Binding-site contacts:
Ligand atom C20 contacts residue PHE311 of chain 1.C at 3.9 Å (hydrophobic).
Ligand atom C9 contacts residue PHE55 of chain 1.A at 4.4 Å (hydrophobic).
Ligand atom C14 contacts residue ARG82 of chain 1.C at 3.2 Å.
Ligand atom C9 contacts residue FMT1 of chain 1.I at 3.8 Å.
Ligand atom C13 contacts residue ARG82 of chain 1.C at 3.4 Å.
Ligand atom S7 contacts residue PHE55 of chain 1.A at 4.5 Å.
Ligand atom C13 contacts residue SER54 of chain 1.A at 3.9 Å.
Ligand atom O8 contacts residue PHE141 of chain 1.A at 3.7 Å.
Ligand atom C9 contacts residue SER54 of chain 1.A at 4.1 Å.
Ligand atom C12 contacts residue PHE55 of chain 1.A at 4.4 Å (hydrophobic).
Ligand atom S7 contacts residue PHE141 of chain 1.A at 4.1 Å.
Ligand atom C12 contacts residue ARG82 of chain 1.C at 3.8 Å.
Ligand atom C15 contacts residue HIS283 of chain 1.C at 4.2 Å.
Ligand atom C22 contacts residue ARG82 of chain 1.C at 3.6 Å.
Ligand atom S7 contacts residue LLP254 of chain 1.A at 3.3 Å (h-bond).
Ligand atom N10 contacts residue ARG82 of chain 1.C at 4.1 Å.
Ligand atom S7 contacts residue SER54 of chain 1.A at 3.5 Å (h-bond).
Ligand atom C22 contacts residue PHE55 of chain 1.A at 4.5 Å (hydrophobic).
Ligand atom N10 contacts residue SER54 of chain 1.A at 3.8 Å.
Ligand atom C13 contacts residue FMT1 of chain 1.I at 3.4 Å.
Ligand atom C16 contacts residue HIS283 of chain 1.C at 4.2 Å.
Ligand atom N10 contacts residue FMT1 of chain 1.I at 2.7 Å (h-bond).
Ligand atom O8 contacts residue LLP254 of chain 1.A at 2.3 Å (h-bond).
Ligand atom O18 contacts residue HIS283 of chain 1.C at 3.1 Å.
Ligand atom C9 contacts residue PHE141 of chain 1.A at 4.2 Å (hydrophobic).
Ligand atom C23 contacts residue PHE311 of chain 1.C at 3.3 Å (hydrophobic).
Ligand atom N19 contacts residue PHE311 of chain 1.C at 4.3 Å.
Ligand atom S7 contacts residue THR314 of chain 1.C at 3.6 Å.
Ligand atom S7 contacts residue FMT1 of chain 1.I at 4.3 Å.
Ligand atom C20 contacts residue PHE55 of chain 1.A at 3.6 Å (hydrophobic).
Ligand atom O8 contacts residue THR314 of chain 1.C at 2.9 Å (h-bond).
Ligand atom N11 contacts residue PHE141 of chain 1.A at 4.4 Å.
Ligand atom N11 contacts residue PHE55 of chain 1.A at 4.2 Å.

Sequence of chain 1.A:
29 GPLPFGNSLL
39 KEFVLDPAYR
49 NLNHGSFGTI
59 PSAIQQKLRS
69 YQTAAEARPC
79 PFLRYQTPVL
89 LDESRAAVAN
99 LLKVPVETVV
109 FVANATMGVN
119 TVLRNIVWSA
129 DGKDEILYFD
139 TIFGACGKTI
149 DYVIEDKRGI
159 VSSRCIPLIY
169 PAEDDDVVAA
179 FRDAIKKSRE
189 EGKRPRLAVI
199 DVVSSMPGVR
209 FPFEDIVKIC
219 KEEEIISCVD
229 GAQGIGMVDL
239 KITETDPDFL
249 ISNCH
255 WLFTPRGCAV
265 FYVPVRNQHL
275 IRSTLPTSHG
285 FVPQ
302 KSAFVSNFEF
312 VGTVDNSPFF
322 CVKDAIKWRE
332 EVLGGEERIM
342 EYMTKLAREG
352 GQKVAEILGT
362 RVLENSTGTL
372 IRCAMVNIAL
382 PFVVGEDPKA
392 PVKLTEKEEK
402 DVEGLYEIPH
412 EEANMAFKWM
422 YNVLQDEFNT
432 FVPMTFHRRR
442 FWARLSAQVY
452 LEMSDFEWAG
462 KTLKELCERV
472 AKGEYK

A protein and the small-molecule ligand that binds it are described below.
Small molecule (SMILES): C[N+](C)(C)[C@@H](Cc1c[nH]c(SO)n1)C(=O)O

Sequence of chain 1.C:
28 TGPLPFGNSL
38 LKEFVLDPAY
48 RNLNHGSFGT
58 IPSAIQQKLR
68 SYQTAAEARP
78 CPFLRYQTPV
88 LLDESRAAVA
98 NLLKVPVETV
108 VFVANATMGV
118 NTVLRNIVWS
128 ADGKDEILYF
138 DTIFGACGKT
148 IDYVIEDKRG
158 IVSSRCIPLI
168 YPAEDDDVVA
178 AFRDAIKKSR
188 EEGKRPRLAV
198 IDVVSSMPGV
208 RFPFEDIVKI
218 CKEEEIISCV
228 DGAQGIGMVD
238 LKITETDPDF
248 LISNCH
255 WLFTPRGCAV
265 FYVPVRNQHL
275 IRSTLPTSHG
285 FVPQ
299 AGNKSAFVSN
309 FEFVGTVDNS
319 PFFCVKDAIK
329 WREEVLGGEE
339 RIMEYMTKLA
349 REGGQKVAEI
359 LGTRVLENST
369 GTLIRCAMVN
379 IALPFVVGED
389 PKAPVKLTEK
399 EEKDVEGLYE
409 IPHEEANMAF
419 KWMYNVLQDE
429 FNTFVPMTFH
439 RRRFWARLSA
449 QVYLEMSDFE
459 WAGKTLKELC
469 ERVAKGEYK